Sequence of chain 1.A:
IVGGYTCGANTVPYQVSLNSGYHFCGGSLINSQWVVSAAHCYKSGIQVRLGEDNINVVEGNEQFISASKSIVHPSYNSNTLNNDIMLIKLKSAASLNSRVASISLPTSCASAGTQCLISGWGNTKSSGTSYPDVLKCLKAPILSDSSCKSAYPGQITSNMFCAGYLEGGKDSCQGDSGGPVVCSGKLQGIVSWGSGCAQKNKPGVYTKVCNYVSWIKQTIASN

Binding-site contacts:
Ligand atom N2 contacts residue SER172 of chain 1.A at 2.8 Å (h-bond).
Ligand atom C12 contacts residue GLY194 of chain 1.A at 3.9 Å.
Ligand atom N2 contacts residue TRP193 of chain 1.A at 3.8 Å.
Ligand atom C14 contacts residue VAL191 of chain 1.A at 3.8 Å (hydrophobic).
Ligand atom C1 contacts residue HIS40 of chain 1.A at 3.5 Å.
Ligand atom C13 contacts residue TRP193 of chain 1.A at 3.9 Å (hydrophobic).
Ligand atom C7 contacts residue GLN174 of chain 1.A at 4.0 Å.
Ligand atom N3 contacts residue GLY196 of chain 1.A at 2.9 Å (h-bond).
Ligand atom N2 contacts residue ASP171 of chain 1.A at 2.8 Å (salt-bridge).
Ligand atom C11 contacts residue GLY194 of chain 1.A at 3.7 Å.
Ligand atom N1 contacts residue SER192 of chain 1.A at 3.6 Å (h-bond).
Ligand atom C13 contacts residue SER172 of chain 1.A at 3.8 Å.
Ligand atom C12 contacts residue TRP193 of chain 1.A at 3.8 Å (hydrophobic).
Ligand atom C7 contacts residue SER192 of chain 1.A at 3.9 Å.
Ligand atom C7 contacts residue SER177 of chain 1.A at 3.4 Å.
Ligand atom C8 contacts residue TRP193 of chain 1.A at 4.0 Å (hydrophobic).
Ligand atom C12 contacts residue GLY196 of chain 1.A at 3.9 Å.
Ligand atom C10 contacts residue GLY196 of chain 1.A at 3.4 Å.
Ligand atom C14 contacts residue TRP193 of chain 1.A at 3.9 Å (hydrophobic).
Ligand atom C9 contacts residue GLY194 of chain 1.A at 4.0 Å.
Ligand atom C9 contacts residue GLN174 of chain 1.A at 3.4 Å.
Ligand atom C10 contacts residue GLY194 of chain 1.A at 3.5 Å.
Ligand atom C4 contacts residue HIS40 of chain 1.A at 3.3 Å.
Ligand atom N3 contacts residue ASP171 of chain 1.A at 2.8 Å (salt-bridge).
Ligand atom C11 contacts residue SER172 of chain 1.A at 3.9 Å.
Ligand atom C14 contacts residue CYS173 of chain 1.A at 4.0 Å (hydrophobic).
Ligand atom N2 contacts residue GLY204 of chain 1.A at 3.4 Å.
Ligand atom N3 contacts residue GLY194 of chain 1.A at 3.7 Å.
Ligand atom C8 contacts residue GLN174 of chain 1.A at 4.0 Å.
Ligand atom C6 contacts residue HIS40 of chain 1.A at 3.8 Å.
Ligand atom C5 contacts residue SER192 of chain 1.A at 3.6 Å.
Ligand atom C12 contacts residue ASP171 of chain 1.A at 3.5 Å.
Ligand atom C13 contacts residue VAL191 of chain 1.A at 3.8 Å (hydrophobic).
Ligand atom C10 contacts residue TRP193 of chain 1.A at 3.9 Å (hydrophobic).
Ligand atom N3 contacts residue CYS197 of chain 1.A at 3.8 Å.
Ligand atom C11 contacts residue TRP193 of chain 1.A at 3.7 Å (hydrophobic).
Ligand atom C5 contacts residue HIS40 of chain 1.A at 3.6 Å.
Ligand atom N3 contacts residue SER172 of chain 1.A at 3.5 Å (h-bond).
Ligand atom C14 contacts residue SER192 of chain 1.A at 3.9 Å.
Ligand atom C12 contacts residue SER172 of chain 1.A at 3.2 Å.

The protein below binds the small molecule below.
Small molecule (SMILES): [H]/N=C(\N)c1ccc(/C=N/c2ccc(Br)cc2)cc1